Sequence of chain 1.A:
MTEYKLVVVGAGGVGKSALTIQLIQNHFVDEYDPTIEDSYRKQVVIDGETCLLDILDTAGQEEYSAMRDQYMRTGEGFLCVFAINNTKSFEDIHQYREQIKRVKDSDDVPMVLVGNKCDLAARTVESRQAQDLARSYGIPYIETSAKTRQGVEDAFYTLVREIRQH

This protein binds this small molecule.
Small molecule (SMILES): Nc1nc2c(ncn2[C@@H]2O[C@H](CO[P](=O)(O)O[P](=O)(O)NP(=O)(O)O)[C@@H](O)[C@H]2O)c(=O)[nH]1

Binding-site contacts:
Ligand atom O2B contacts residue LYS16 of chain 1.A at 3.5 Å (salt-bridge).
Ligand atom O1B contacts residue GLY15 of chain 1.A at 3.0 Å (h-bond).
Ligand atom O2A contacts residue TYR32 of chain 1.A at 3.4 Å.
Ligand atom O3' contacts residue ASP30 of chain 1.A at 3.0 Å (salt-bridge).
Ligand atom N7 contacts residue ASN116 of chain 1.A at 3.1 Å (h-bond).
Ligand atom O6 contacts residue ALA146 of chain 1.A at 2.8 Å (h-bond).
Ligand atom O1G contacts residue TYR32 of chain 1.A at 2.6 Å (h-bond).
Ligand atom O1A contacts residue GLY15 of chain 1.A at 3.3 Å.
Ligand atom O1A contacts residue ALA18 of chain 1.A at 2.9 Å (h-bond).
Ligand atom O3A contacts residue GLY15 of chain 1.A at 3.2 Å (h-bond).
Ligand atom O3G contacts residue LYS16 of chain 1.A at 2.6 Å (salt-bridge).
Ligand atom O2G contacts residue MG1 of chain 1.D at 2.0 Å.
Ligand atom O1B contacts residue GLY13 of chain 1.A at 3.5 Å (h-bond).
Ligand atom C6 contacts residue LYS117 of chain 1.A at 3.5 Å.
Ligand atom PG contacts residue MG1 of chain 1.D at 3.2 Å.
Ligand atom N3B contacts residue GLY13 of chain 1.A at 3.1 Å (h-bond).
Ligand atom O1A contacts residue SER17 of chain 1.A at 3.4 Å (h-bond).
Ligand atom C3' contacts residue GLU31 of chain 1.A at 3.5 Å.
Ligand atom O3G contacts residue GLY12 of chain 1.A at 3.4 Å.
Ligand atom C2' contacts residue VAL29 of chain 1.A at 3.4 Å (hydrophobic).
Ligand atom O3G contacts residue GLY60 of chain 1.A at 2.8 Å (h-bond).
Ligand atom O2' contacts residue ASP30 of chain 1.A at 3.1 Å (salt-bridge).
Ligand atom O6 contacts residue LYS117 of chain 1.A at 3.3 Å.
Ligand atom O6 contacts residue ASP119 of chain 1.A at 3.5 Å (salt-bridge).
Ligand atom N3B contacts residue MG1 of chain 1.D at 3.4 Å.
Ligand atom O2B contacts residue SER17 of chain 1.A at 2.9 Å (h-bond).
Ligand atom O2G contacts residue THR35 of chain 1.A at 2.9 Å (h-bond).
Ligand atom O1B contacts residue LYS16 of chain 1.A at 2.9 Å (salt-bridge).
Ligand atom O2' contacts residue PHE28 of chain 1.A at 3.2 Å.
Ligand atom O1B contacts residue VAL14 of chain 1.A at 3.3 Å (h-bond).
Ligand atom N3B contacts residue TYR32 of chain 1.A at 3.5 Å.
Ligand atom O6 contacts residue SER145 of chain 1.A at 3.5 Å.
Ligand atom PB contacts residue MG1 of chain 1.D at 3.2 Å.
Ligand atom O2B contacts residue MG1 of chain 1.D at 2.1 Å.
Ligand atom O6 contacts residue ASN116 of chain 1.A at 3.3 Å (h-bond).
Ligand atom N2 contacts residue ASP119 of chain 1.A at 2.9 Å (salt-bridge).
Ligand atom O1G contacts residue PRO34 of chain 1.A at 3.5 Å.
Ligand atom N1 contacts residue ASP119 of chain 1.A at 2.8 Å (salt-bridge).
Ligand atom O2' contacts residue VAL29 of chain 1.A at 2.6 Å (h-bond).
Ligand atom O4' contacts residue LYS117 of chain 1.A at 3.3 Å (salt-bridge).